Binding-site contacts:
Ligand atom C3 contacts residue ASN443 of chain 1.A at 4.0 Å.
Ligand atom N2 contacts residue ASN443 of chain 1.A at 3.2 Å (h-bond).
Ligand atom C4 contacts residue GLN442 of chain 1.A at 3.9 Å.
Ligand atom C6 contacts residue GLN442 of chain 1.A at 3.2 Å.
Ligand atom C8 contacts residue LEU14 of chain 1.A at 3.9 Å (hydrophobic).
Ligand atom C6 contacts residue ASN443 of chain 1.A at 3.7 Å.
Ligand atom O7 contacts residue ASN443 of chain 1.A at 4.3 Å.
Ligand atom N2 contacts residue ALA160 of chain 1.A at 4.0 Å.
Ligand atom C1 contacts residue ASN443 of chain 1.A at 1.4 Å.
Ligand atom O5 contacts residue GLN442 of chain 1.A at 3.9 Å.
Ligand atom O7 contacts residue ALA160 of chain 1.A at 3.3 Å (h-bond).
Ligand atom O6 contacts residue GLN442 of chain 1.A at 4.1 Å.
Ligand atom C5 contacts residue GLN442 of chain 1.A at 4.0 Å.
Ligand atom O5 contacts residue ASN443 of chain 1.A at 2.3 Å (h-bond).
Ligand atom C2 contacts residue ASN443 of chain 1.A at 2.6 Å.
Ligand atom O6 contacts residue ASN443 of chain 1.A at 2.9 Å (h-bond).
Ligand atom C4 contacts residue ASN443 of chain 1.A at 4.3 Å.
Ligand atom C8 contacts residue MET161 of chain 1.A at 4.4 Å (hydrophobic).
Ligand atom C7 contacts residue ASN443 of chain 1.A at 4.0 Å.
Ligand atom C6 contacts residue PHE439 of chain 1.A at 4.2 Å (hydrophobic).
Ligand atom O4 contacts residue GLN442 of chain 1.A at 4.3 Å.
Ligand atom O6 contacts residue PHE439 of chain 1.A at 3.4 Å.
Ligand atom C8 contacts residue ALA160 of chain 1.A at 3.5 Å (hydrophobic).
Ligand atom C1 contacts residue GLN442 of chain 1.A at 3.8 Å.
Ligand atom C7 contacts residue ALA160 of chain 1.A at 3.4 Å (hydrophobic).
Ligand atom C5 contacts residue ASN443 of chain 1.A at 3.6 Å.

The small molecule below binds the protein below.
Small molecule (SMILES): CC(=O)N[C@H]1[C@H](O[C@H]2[C@H](O)[C@@H](NC(C)=O)CO[C@@H]2CO)O[C@H](CO)[C@@H](O)[C@@H]1O

Sequence of chain 1.A:
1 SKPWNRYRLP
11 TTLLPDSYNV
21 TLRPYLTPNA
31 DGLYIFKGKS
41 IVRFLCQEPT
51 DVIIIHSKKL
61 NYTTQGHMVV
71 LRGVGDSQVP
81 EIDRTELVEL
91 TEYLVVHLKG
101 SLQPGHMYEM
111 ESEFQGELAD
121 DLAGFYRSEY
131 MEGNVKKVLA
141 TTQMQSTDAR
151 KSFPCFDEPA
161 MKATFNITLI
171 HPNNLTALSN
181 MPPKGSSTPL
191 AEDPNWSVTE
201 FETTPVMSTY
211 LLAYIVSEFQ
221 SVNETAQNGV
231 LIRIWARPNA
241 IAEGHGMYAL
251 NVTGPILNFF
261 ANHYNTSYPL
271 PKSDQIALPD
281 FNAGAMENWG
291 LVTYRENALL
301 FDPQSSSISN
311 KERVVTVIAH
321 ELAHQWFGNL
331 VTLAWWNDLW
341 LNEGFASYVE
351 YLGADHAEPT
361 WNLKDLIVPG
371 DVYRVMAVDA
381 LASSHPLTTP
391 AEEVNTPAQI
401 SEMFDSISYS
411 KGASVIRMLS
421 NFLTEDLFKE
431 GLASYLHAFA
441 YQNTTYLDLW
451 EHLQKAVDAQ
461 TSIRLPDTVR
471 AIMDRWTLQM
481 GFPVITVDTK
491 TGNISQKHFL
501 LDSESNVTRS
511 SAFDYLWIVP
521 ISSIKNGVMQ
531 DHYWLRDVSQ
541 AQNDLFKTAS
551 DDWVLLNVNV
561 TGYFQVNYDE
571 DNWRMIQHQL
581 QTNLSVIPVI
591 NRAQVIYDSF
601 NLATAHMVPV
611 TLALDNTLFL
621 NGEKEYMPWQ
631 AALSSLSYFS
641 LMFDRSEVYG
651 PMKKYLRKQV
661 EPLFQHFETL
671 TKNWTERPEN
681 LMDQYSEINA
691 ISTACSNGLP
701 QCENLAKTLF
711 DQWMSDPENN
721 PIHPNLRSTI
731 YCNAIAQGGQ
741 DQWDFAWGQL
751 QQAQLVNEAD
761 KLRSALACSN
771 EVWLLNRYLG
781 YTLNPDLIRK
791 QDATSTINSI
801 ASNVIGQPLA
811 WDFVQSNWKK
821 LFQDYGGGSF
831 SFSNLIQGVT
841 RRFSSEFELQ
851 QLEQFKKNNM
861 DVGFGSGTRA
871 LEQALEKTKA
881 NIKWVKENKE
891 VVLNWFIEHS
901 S